A small-molecule ligand and the protein it binds are described below.
Small molecule (SMILES): CC(=O)N[C@H]1[C@H](O[C@H]2[C@H](O)[C@@H](NC(C)=O)CO[C@@H]2CO)O[C@H](CO)[C@@H](O)[C@@H]1O

Sequence of chain 1.A:
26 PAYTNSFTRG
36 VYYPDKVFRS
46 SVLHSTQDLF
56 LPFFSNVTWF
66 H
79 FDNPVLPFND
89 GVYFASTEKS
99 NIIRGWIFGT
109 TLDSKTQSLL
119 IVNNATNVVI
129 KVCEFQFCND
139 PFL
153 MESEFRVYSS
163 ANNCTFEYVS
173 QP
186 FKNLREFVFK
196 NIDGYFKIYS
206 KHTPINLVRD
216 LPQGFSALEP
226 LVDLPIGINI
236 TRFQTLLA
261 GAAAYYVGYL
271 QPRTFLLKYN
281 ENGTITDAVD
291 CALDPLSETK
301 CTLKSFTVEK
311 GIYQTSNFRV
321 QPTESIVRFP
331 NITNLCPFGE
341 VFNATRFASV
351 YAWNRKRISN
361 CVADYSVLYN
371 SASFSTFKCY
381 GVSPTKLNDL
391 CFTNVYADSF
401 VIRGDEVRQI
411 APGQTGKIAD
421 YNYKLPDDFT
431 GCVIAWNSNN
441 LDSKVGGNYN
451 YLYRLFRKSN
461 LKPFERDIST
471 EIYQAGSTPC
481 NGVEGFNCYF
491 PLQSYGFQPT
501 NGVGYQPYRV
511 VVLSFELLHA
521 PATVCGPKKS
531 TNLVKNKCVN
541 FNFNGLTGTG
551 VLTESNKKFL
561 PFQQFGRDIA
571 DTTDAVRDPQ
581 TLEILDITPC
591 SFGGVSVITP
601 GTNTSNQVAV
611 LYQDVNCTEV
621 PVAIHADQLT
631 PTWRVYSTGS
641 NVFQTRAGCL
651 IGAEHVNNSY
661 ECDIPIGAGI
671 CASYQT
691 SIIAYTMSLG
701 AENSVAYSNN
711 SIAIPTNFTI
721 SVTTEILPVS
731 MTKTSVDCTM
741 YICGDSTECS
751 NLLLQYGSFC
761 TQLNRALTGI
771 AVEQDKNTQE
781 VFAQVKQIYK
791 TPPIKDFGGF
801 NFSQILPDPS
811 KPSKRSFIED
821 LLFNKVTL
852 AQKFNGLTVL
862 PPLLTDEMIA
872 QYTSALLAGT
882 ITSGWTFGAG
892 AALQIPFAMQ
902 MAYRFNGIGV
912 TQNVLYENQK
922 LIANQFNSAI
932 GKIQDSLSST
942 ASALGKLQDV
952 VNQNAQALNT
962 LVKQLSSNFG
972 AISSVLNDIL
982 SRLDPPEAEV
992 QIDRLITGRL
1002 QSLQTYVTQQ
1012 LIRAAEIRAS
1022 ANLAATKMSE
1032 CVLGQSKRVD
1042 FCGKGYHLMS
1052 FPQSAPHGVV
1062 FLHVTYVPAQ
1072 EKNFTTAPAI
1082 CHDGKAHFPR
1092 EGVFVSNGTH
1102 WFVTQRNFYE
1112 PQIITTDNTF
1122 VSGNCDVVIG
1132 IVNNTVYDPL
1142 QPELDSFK

Binding-site contacts:
Ligand atom O6 contacts residue THR581 of chain 1.A at 4.2 Å.
Ligand atom C1 contacts residue ASN331 of chain 1.A at 3.7 Å.
Ligand atom C6 contacts residue THR581 of chain 1.A at 4.4 Å.
Ligand atom O5 contacts residue ASN331 of chain 1.A at 3.8 Å.
Ligand atom C5 contacts residue GLN580 of chain 1.A at 3.7 Å.
Ligand atom C1 contacts residue GLN580 of chain 1.A at 4.1 Å.
Ligand atom O6 contacts residue LEU582 of chain 1.A at 3.5 Å.
Ligand atom C6 contacts residue GLN580 of chain 1.A at 3.4 Å.
Ligand atom C4 contacts residue GLN580 of chain 1.A at 4.3 Å.
Ligand atom O5 contacts residue GLN580 of chain 1.A at 3.0 Å (h-bond).
Ligand atom O6 contacts residue GLN580 of chain 1.A at 3.3 Å (h-bond).
Ligand atom C8 contacts residue ASN331 of chain 1.A at 4.0 Å.